Sequence of chain 19.D:
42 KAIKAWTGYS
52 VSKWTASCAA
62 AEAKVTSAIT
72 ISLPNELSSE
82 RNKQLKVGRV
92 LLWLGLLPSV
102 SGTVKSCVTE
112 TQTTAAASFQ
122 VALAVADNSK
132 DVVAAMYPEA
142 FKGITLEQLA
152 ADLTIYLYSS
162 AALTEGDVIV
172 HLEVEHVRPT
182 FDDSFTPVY

The small molecule below binds the protein below.
Small molecule (SMILES): Nc1ncnc2c1ncn2[C@@H]1O[C@H](COO[C@@H]2C[C@@H](CO[P](=O)(O)O[C@H]3[C@@H](O)[C@H](n4cnc5c(N)ncnc54)O[C@@H]3COP(=O)=O)O[C@H]2n2ccc(=O)[nH]c2=O)[C@@H](OOP(O)OC[C@H]2O[C@@H](n3ccc(=O)[nH]c3=O)[C@H](O)[C@@H]2O)[C@H]1O.Op1oo1

Binding-site contacts:
Ligand atom N6 contacts residue TRP47 of chain 19.D at 3.8 Å.
Ligand atom N7 contacts residue TRP47 of chain 19.D at 3.7 Å.
Ligand atom N6 contacts residue TYR50 of chain 19.D at 4.2 Å.
Ligand atom C8 contacts residue TRP47 of chain 19.D at 3.8 Å (hydrophobic).
Ligand atom N6 contacts residue THR48 of chain 19.D at 3.3 Å (h-bond).
Ligand atom C6 contacts residue TRP47 of chain 19.D at 3.9 Å (hydrophobic).
Ligand atom N1 contacts residue THR48 of chain 19.D at 4.0 Å.
Ligand atom C5' contacts residue VAL178 of chain 19.E at 4.5 Å (hydrophobic).
Ligand atom N9 contacts residue TRP47 of chain 19.D at 3.9 Å.
Ligand atom O4' contacts residue LYS143 of chain 19.D at 4.1 Å.
Ligand atom N1 contacts residue TRP47 of chain 19.D at 4.3 Å.
Ligand atom OP2 contacts residue VAL178 of chain 19.E at 4.5 Å.
Ligand atom C5 contacts residue TRP47 of chain 19.D at 3.8 Å (hydrophobic).
Ligand atom C4 contacts residue TRP47 of chain 19.D at 3.9 Å (hydrophobic).
Ligand atom C6 contacts residue THR48 of chain 19.D at 4.2 Å.
Ligand atom C2 contacts residue TRP47 of chain 19.D at 4.2 Å (hydrophobic).
Ligand atom OP2 contacts residue GLY49 of chain 19.E at 4.2 Å.
Ligand atom C1' contacts residue TRP47 of chain 19.D at 4.3 Å (hydrophobic).
Ligand atom N3 contacts residue TRP47 of chain 19.D at 4.1 Å.
Ligand atom O4' contacts residue TRP47 of chain 19.D at 4.1 Å.

Sequence of chain 19.E:
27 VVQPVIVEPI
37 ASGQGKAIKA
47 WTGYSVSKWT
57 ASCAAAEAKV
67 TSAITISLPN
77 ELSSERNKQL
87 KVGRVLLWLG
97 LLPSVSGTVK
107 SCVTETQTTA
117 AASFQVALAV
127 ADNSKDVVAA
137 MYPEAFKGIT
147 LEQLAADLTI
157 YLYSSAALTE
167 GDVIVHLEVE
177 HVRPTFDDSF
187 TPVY